Binding-site contacts:
Ligand atom C8 contacts residue SER86 of chain 1.A at 4.4 Å.
Ligand atom C7 contacts residue HIS85 of chain 1.A at 4.0 Å.
Ligand atom C3 contacts residue ASN68 of chain 1.A at 3.8 Å.
Ligand atom C8 contacts residue TYR61 of chain 1.A at 3.6 Å (hydrophobic).
Ligand atom C2 contacts residue TRP79 of chain 1.A at 4.0 Å (hydrophobic).
Ligand atom C8 contacts residue TRP79 of chain 1.A at 4.0 Å (hydrophobic).
Ligand atom C8 contacts residue HIS85 of chain 1.A at 3.6 Å.
Ligand atom O3 contacts residue ALA80 of chain 1.A at 4.2 Å.
Ligand atom N2 contacts residue TRP79 of chain 1.A at 3.7 Å.
Ligand atom O4 contacts residue HIS85 of chain 1.A at 4.5 Å.
Ligand atom O5 contacts residue ASN68 of chain 1.A at 2.2 Å (h-bond).
Ligand atom C7 contacts residue TYR61 of chain 1.A at 3.5 Å (hydrophobic).
Ligand atom C7 contacts residue TRP79 of chain 1.A at 4.5 Å (hydrophobic).
Ligand atom C1 contacts residue TRP79 of chain 1.A at 3.4 Å (hydrophobic).
Ligand atom C5 contacts residue TRP79 of chain 1.A at 4.3 Å (hydrophobic).
Ligand atom O7 contacts residue ASN68 of chain 1.A at 4.3 Å.
Ligand atom C3 contacts residue TRP79 of chain 1.A at 3.7 Å (hydrophobic).
Ligand atom O4 contacts residue ALA80 of chain 1.A at 3.5 Å (h-bond).
Ligand atom O3 contacts residue HIS85 of chain 1.A at 3.0 Å (h-bond).
Ligand atom C5 contacts residue ASN68 of chain 1.A at 3.6 Å.
Ligand atom C2 contacts residue ASN68 of chain 1.A at 2.5 Å.
Ligand atom C1 contacts residue ASN68 of chain 1.A at 1.4 Å.
Ligand atom C4 contacts residue TRP79 of chain 1.A at 4.3 Å (hydrophobic).
Ligand atom C4 contacts residue ASN68 of chain 1.A at 4.1 Å.
Ligand atom O5 contacts residue TRP79 of chain 1.A at 4.2 Å.
Ligand atom O7 contacts residue TYR61 of chain 1.A at 3.4 Å.
Ligand atom N2 contacts residue TYR61 of chain 1.A at 3.9 Å.
Ligand atom C7 contacts residue ASN68 of chain 1.A at 4.0 Å.
Ligand atom C4 contacts residue HIS85 of chain 1.A at 4.1 Å.
Ligand atom O4 contacts residue TRP79 of chain 1.A at 4.2 Å.
Ligand atom O7 contacts residue HIS85 of chain 1.A at 3.4 Å.
Ligand atom O4 contacts residue SER81 of chain 1.A at 4.1 Å.
Ligand atom C3 contacts residue ALA80 of chain 1.A at 4.4 Å (hydrophobic).
Ligand atom N2 contacts residue ASN68 of chain 1.A at 3.1 Å (h-bond).
Ligand atom C8 contacts residue PRO87 of chain 1.A at 4.5 Å (hydrophobic).
Ligand atom C2 contacts residue HIS85 of chain 1.A at 4.5 Å.
Ligand atom C3 contacts residue HIS85 of chain 1.A at 4.0 Å.

The protein below binds the small molecule below.
Small molecule (SMILES): CC(=O)N[C@@H]1[C@@H](O)[C@H](O)[C@@H](CO)O[C@H]1O

Sequence of chain 1.A:
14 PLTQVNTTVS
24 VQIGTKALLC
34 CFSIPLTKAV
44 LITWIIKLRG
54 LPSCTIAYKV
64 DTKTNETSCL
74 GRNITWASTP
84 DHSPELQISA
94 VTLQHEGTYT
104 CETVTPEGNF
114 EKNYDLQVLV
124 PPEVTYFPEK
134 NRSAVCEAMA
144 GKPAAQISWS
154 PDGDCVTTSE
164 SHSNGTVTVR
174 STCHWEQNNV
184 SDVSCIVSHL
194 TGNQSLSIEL